Sequence of chain 2.A:
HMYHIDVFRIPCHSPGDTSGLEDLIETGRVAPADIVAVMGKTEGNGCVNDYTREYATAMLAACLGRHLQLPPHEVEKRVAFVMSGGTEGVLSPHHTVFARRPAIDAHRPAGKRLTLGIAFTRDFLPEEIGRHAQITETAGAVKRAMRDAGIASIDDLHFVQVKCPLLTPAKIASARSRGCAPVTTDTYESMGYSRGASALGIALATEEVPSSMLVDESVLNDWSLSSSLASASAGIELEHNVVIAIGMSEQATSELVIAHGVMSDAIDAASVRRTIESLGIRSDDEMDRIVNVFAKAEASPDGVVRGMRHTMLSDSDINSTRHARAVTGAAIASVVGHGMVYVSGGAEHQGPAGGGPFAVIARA

Binding-site contacts:
Ligand atom O4 contacts residue SER363 of chain 2.A at 3.1 Å.
Ligand atom C4 contacts residue GLY364 of chain 2.A at 3.5 Å.
Ligand atom O8 contacts residue ARG214 of chain 2.A at 2.8 Å (salt-bridge).
Ligand atom C4 contacts residue SER252 of chain 2.A at 3.8 Å.
Ligand atom N1 contacts residue SER252 of chain 2.A at 3.0 Å (h-bond).
Ligand atom O2 contacts residue SER103 of chain 2.A at 3.7 Å.
Ligand atom C4 contacts residue ARG344 of chain 2.A at 3.3 Å.
Ligand atom C2 contacts residue SER103 of chain 2.A at 3.6 Å.
Ligand atom O4 contacts residue GLY364 of chain 2.A at 2.6 Å (h-bond).
Ligand atom N1 contacts residue GLY65 of chain 2.A at 3.7 Å.
Ligand atom C6 contacts residue ARG214 of chain 2.A at 3.7 Å.
Ligand atom N3 contacts residue GLY104 of chain 2.A at 3.1 Å (h-bond).
Ligand atom N3 contacts residue SER103 of chain 2.A at 3.1 Å (h-bond).
Ligand atom C2 contacts residue GLY104 of chain 2.A at 3.5 Å.
Ligand atom O8 contacts residue ALA253 of chain 2.A at 2.7 Å (h-bond).
Ligand atom O8 contacts residue MET210 of chain 2.A at 3.6 Å.
Ligand atom C2 contacts residue SER252 of chain 2.A at 3.4 Å.
Ligand atom O2 contacts residue GLY104 of chain 2.A at 2.8 Å (h-bond).
Ligand atom C6 contacts residue ALA253 of chain 2.A at 3.3 Å (hydrophobic).
Ligand atom O2 contacts residue LYS182 of chain 2.A at 3.8 Å.
Ligand atom C5 contacts residue SER363 of chain 2.A at 3.7 Å.
Ligand atom N3 contacts residue ARG344 of chain 2.A at 3.6 Å (salt-bridge).
Ligand atom C2 contacts residue GLY65 of chain 2.A at 3.3 Å.
Ligand atom O4 contacts residue SER103 of chain 2.A at 3.2 Å (h-bond).
Ligand atom C5 contacts residue GLY364 of chain 2.A at 3.2 Å.
Ligand atom O2 contacts residue ALA253 of chain 2.A at 3.8 Å.
Ligand atom C2 contacts residue ARG72 of chain 2.A at 3.5 Å.
Ligand atom C4 contacts residue SER103 of chain 2.A at 3.2 Å.
Ligand atom N1 contacts residue ARG72 of chain 2.A at 3.8 Å.
Ligand atom O2 contacts residue ARG72 of chain 2.A at 2.8 Å (salt-bridge).
Ligand atom O2 contacts residue GLY65 of chain 2.A at 3.4 Å (h-bond).
Ligand atom C5 contacts residue SER252 of chain 2.A at 3.8 Å.
Ligand atom O8 contacts residue SER252 of chain 2.A at 3.6 Å.
Ligand atom C4 contacts residue SER363 of chain 2.A at 3.7 Å.
Ligand atom N1 contacts residue LYS182 of chain 2.A at 3.6 Å.
Ligand atom C2 contacts residue ALA253 of chain 2.A at 3.7 Å (hydrophobic).
Ligand atom C6 contacts residue SER252 of chain 2.A at 3.4 Å.
Ligand atom O4 contacts residue ARG344 of chain 2.A at 3.1 Å (salt-bridge).
Ligand atom N3 contacts residue GLY65 of chain 2.A at 3.5 Å (h-bond).
Ligand atom N1 contacts residue ALA253 of chain 2.A at 2.8 Å (h-bond).

This small molecule binds to this protein.
Small molecule (SMILES): O=C1CC(=O)NC(=O)N1